A small-molecule ligand and the protein it binds are described below.
Small molecule (SMILES): COc1nc(=O)n(C)c(C=C(CO)CO)c1C

Sequence of chain 1.A:
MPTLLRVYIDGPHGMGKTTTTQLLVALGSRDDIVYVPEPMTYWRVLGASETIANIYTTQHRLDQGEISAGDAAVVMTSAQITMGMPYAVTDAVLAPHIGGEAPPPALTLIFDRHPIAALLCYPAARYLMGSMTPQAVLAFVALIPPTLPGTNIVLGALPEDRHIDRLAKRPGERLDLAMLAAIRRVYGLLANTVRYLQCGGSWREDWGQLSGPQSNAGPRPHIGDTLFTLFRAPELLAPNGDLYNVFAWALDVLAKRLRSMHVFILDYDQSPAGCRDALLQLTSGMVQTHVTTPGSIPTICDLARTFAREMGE

Binding-site contacts:
Ligand atom N1 contacts residue MET83 of chain 1.A at 3.6 Å.
Ligand atom C2 contacts residue TYR127 of chain 1.A at 3.3 Å (hydrophobic).
Ligand atom O1 contacts residue MET83 of chain 1.A at 3.8 Å.
Ligand atom C1 contacts residue MET83 of chain 1.A at 3.5 Å (hydrophobic).
Ligand atom C4 contacts residue TYR56 of chain 1.A at 3.5 Å (hydrophobic).
Ligand atom O4 contacts residue ILE52 of chain 1.A at 3.1 Å.
Ligand atom N2 contacts residue MET83 of chain 1.A at 3.9 Å.
Ligand atom C12 contacts residue ARG118 of chain 1.A at 3.9 Å.
Ligand atom C4 contacts residue TYR127 of chain 1.A at 3.6 Å (hydrophobic).
Ligand atom C13 contacts residue ARG118 of chain 1.A at 3.5 Å.
Ligand atom O4 contacts residue MET83 of chain 1.A at 3.5 Å.
Ligand atom C14 contacts residue TRP43 of chain 1.A at 3.2 Å (hydrophobic).
Ligand atom O2 contacts residue ILE55 of chain 1.A at 4.0 Å.
Ligand atom C02 contacts residue ARG131 of chain 1.A at 3.1 Å.
Ligand atom C13 contacts residue GLU38 of chain 1.A at 3.7 Å.
Ligand atom C14 contacts residue GLU38 of chain 1.A at 3.9 Å.
Ligand atom C02 contacts residue MET186 of chain 1.A at 3.6 Å (hydrophobic).
Ligand atom O2 contacts residue TYR127 of chain 1.A at 3.8 Å.
Ligand atom C02 contacts residue TYR56 of chain 1.A at 3.9 Å (hydrophobic).
Ligand atom C01 contacts residue MET83 of chain 1.A at 4.0 Å (hydrophobic).
Ligand atom O3 contacts residue ARG118 of chain 1.A at 2.6 Å (salt-bridge).
Ligand atom C01 contacts residue TYR127 of chain 1.A at 4.0 Å (hydrophobic).
Ligand atom C02 contacts residue TYR127 of chain 1.A at 3.4 Å (hydrophobic).
Ligand atom C11 contacts residue TYR127 of chain 1.A at 3.7 Å (hydrophobic).
Ligand atom C01 contacts residue ARG118 of chain 1.A at 3.8 Å.
Ligand atom C5 contacts residue TYR127 of chain 1.A at 3.6 Å (hydrophobic).
Ligand atom O1 contacts residue TYR127 of chain 1.A at 3.7 Å.
Ligand atom C13 contacts residue HIS13 of chain 1.A at 3.4 Å.
Ligand atom O3 contacts residue GLU38 of chain 1.A at 3.4 Å (salt-bridge).
Ligand atom C11 contacts residue ARG118 of chain 1.A at 3.6 Å.
Ligand atom O3 contacts residue HIS13 of chain 1.A at 3.8 Å.
Ligand atom O2 contacts residue ARG131 of chain 1.A at 4.0 Å.
Ligand atom C4 contacts residue HIS13 of chain 1.A at 4.0 Å.
Ligand atom C1 contacts residue TYR127 of chain 1.A at 3.5 Å (hydrophobic).
Ligand atom C3 contacts residue TYR127 of chain 1.A at 3.3 Å (hydrophobic).
Ligand atom N1 contacts residue TYR127 of chain 1.A at 3.7 Å.
Ligand atom O1 contacts residue GLN80 of chain 1.A at 3.3 Å (h-bond).
Ligand atom O4 contacts residue TRP43 of chain 1.A at 3.8 Å.
Ligand atom N2 contacts residue TYR127 of chain 1.A at 3.5 Å.
Ligand atom O3 contacts residue LYS17 of chain 1.A at 4.0 Å.